Sequence of chain 1.E:
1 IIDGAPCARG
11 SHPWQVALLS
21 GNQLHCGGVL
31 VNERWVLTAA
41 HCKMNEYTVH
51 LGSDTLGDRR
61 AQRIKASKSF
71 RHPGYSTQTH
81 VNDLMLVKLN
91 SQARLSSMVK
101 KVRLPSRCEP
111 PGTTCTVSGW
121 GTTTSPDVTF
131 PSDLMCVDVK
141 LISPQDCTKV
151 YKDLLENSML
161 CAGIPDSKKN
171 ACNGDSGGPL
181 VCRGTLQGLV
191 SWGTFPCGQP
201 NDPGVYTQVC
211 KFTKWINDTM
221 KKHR

Binding-site contacts:
Ligand atom C12 contacts residue CYS26 of chain 1.E at 4.2 Å (hydrophobic).
Ligand atom O4 contacts residue ASN173 of chain 1.E at 3.3 Å.
Ligand atom O4 contacts residue GLY174 of chain 1.E at 3.2 Å (h-bond).
Ligand atom C4 contacts residue CYS26 of chain 1.E at 4.0 Å (hydrophobic).
Ligand atom C16 contacts residue ASN173 of chain 1.E at 4.0 Å.
Ligand atom C12 contacts residue SER176 of chain 1.E at 3.3 Å.
Ligand atom C12 contacts residue HIS41 of chain 1.E at 3.7 Å.
Ligand atom C14 contacts residue GLY174 of chain 1.E at 3.5 Å.
Ligand atom C1 contacts residue HIS25 of chain 1.E at 3.2 Å.
Ligand atom C13 contacts residue SER176 of chain 1.E at 4.1 Å.
Ligand atom C15 contacts residue GLY174 of chain 1.E at 3.9 Å.
Ligand atom C14 contacts residue SER176 of chain 1.E at 4.2 Å.
Ligand atom C13 contacts residue CYS26 of chain 1.E at 4.2 Å (hydrophobic).
Ligand atom C15 contacts residue HIS25 of chain 1.E at 3.2 Å.
Ligand atom C5 contacts residue SER176 of chain 1.E at 4.0 Å.
Ligand atom C23 contacts residue HIS25 of chain 1.E at 3.0 Å.
Ligand atom C14 contacts residue HIS25 of chain 1.E at 3.4 Å.
Ligand atom O4 contacts residue PHE130 of chain 1.E at 3.9 Å.
Ligand atom C16 contacts residue HIS25 of chain 1.E at 4.0 Å.
Ligand atom C3 contacts residue HIS41 of chain 1.E at 3.0 Å.
Ligand atom C4 contacts residue SER176 of chain 1.E at 4.0 Å.
Ligand atom C23 contacts residue LEU24 of chain 1.E at 4.0 Å (hydrophobic).
Ligand atom C5 contacts residue HIS41 of chain 1.E at 1.5 Å.
Ligand atom C13 contacts residue HIS25 of chain 1.E at 3.5 Å.
Ligand atom O6 contacts residue HIS25 of chain 1.E at 3.5 Å.
Ligand atom C3 contacts residue CYS26 of chain 1.E at 3.9 Å (hydrophobic).
Ligand atom O5 contacts residue GLY174 of chain 1.E at 3.5 Å.
Ligand atom C16 contacts residue LEU24 of chain 1.E at 4.2 Å (hydrophobic).
Ligand atom C16 contacts residue GLY174 of chain 1.E at 3.4 Å.
Ligand atom O1 contacts residue HIS25 of chain 1.E at 3.0 Å (h-bond).
Ligand atom O6 contacts residue LEU24 of chain 1.E at 3.2 Å (h-bond).
Ligand atom C4 contacts residue HIS41 of chain 1.E at 2.5 Å.
Ligand atom C1 contacts residue CYS26 of chain 1.E at 4.0 Å (hydrophobic).
Ligand atom C3 contacts residue CYS42 of chain 1.E at 4.3 Å (hydrophobic).
Ligand atom C2 contacts residue HIS41 of chain 1.E at 4.2 Å.
Ligand atom O5 contacts residue PHE130 of chain 1.E at 3.9 Å.
Ligand atom O5 contacts residue HIS25 of chain 1.E at 4.1 Å.
Ligand atom C2 contacts residue CYS26 of chain 1.E at 3.9 Å (hydrophobic).
Ligand atom O5 contacts residue LEU24 of chain 1.E at 3.2 Å (h-bond).
Ligand atom C2 contacts residue HIS25 of chain 1.E at 3.4 Å.

This small molecule binds to this protein.
Small molecule (SMILES): Cc1ccc2oc(=O)c(C(=O)O)cc2c1